Binding-site contacts:
Ligand atom C6 contacts residue THR183 of chain 1.A at 4.2 Å.
Ligand atom O7 contacts residue ASN181 of chain 1.A at 3.7 Å.
Ligand atom O6 contacts residue THR183 of chain 1.A at 4.1 Å.
Ligand atom N2 contacts residue ASN181 of chain 1.A at 2.9 Å (h-bond).
Ligand atom C7 contacts residue GLU179 of chain 1.A at 4.3 Å.
Ligand atom C7 contacts residue ASN181 of chain 1.A at 3.5 Å.
Ligand atom N2 contacts residue VAL309 of chain 1.A at 4.1 Å.
Ligand atom C5 contacts residue ASN181 of chain 1.A at 3.7 Å.
Ligand atom C4 contacts residue ASN181 of chain 1.A at 4.2 Å.
Ligand atom C1 contacts residue ASN307 of chain 1.A at 4.0 Å.
Ligand atom C3 contacts residue ASN181 of chain 1.A at 3.8 Å.
Ligand atom C1 contacts residue ASN181 of chain 1.A at 1.4 Å.
Ligand atom O7 contacts residue GLU179 of chain 1.A at 4.2 Å.
Ligand atom O4 contacts residue LYS305 of chain 1.A at 3.9 Å.
Ligand atom C5 contacts residue THR183 of chain 1.A at 4.5 Å.
Ligand atom C7 contacts residue VAL309 of chain 1.A at 4.3 Å (hydrophobic).
Ligand atom C2 contacts residue ASN181 of chain 1.A at 2.5 Å.
Ligand atom O5 contacts residue GLU202 of chain 1.A at 3.8 Å.
Ligand atom C8 contacts residue GLU179 of chain 1.A at 3.8 Å.
Ligand atom O5 contacts residue THR183 of chain 1.A at 4.5 Å.
Ligand atom C8 contacts residue VAL309 of chain 1.A at 3.9 Å (hydrophobic).
Ligand atom O5 contacts residue ASN181 of chain 1.A at 2.4 Å (h-bond).
Ligand atom O6 contacts residue GLU202 of chain 1.A at 2.7 Å (salt-bridge).
Ligand atom O6 contacts residue TYR200 of chain 1.A at 4.3 Å.
Ligand atom C6 contacts residue GLU202 of chain 1.A at 4.0 Å.

Sequence of chain 1.A:
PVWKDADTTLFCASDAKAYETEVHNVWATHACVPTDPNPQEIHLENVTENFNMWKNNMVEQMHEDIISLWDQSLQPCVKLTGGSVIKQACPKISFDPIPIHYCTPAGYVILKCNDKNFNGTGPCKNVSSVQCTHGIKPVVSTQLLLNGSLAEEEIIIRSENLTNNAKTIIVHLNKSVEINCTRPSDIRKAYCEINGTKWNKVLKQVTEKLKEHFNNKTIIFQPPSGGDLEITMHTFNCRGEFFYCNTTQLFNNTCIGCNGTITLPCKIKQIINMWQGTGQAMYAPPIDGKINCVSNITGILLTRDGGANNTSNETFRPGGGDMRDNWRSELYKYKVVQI

A protein and the small-molecule ligand that binds it are described below.
Small molecule (SMILES): CC(=O)N[C@@H]1[C@@H](O)[C@H](O)[C@@H](CO)O[C@H]1O